This small molecule binds to this protein.
Small molecule (SMILES): CC(=O)N[C@H]1[C@H](O[C@H]2[C@H](O)[C@@H](NC(C)=O)CO[C@@H]2CO)O[C@H](CO)[C@@H](O)[C@@H]1O

Binding-site contacts:
Ligand atom N2 contacts residue ASN12 of chain 7.F at 3.8 Å.
Ligand atom O5 contacts residue ASN12 of chain 7.F at 2.7 Å (h-bond).
Ligand atom O7 contacts residue ASN12 of chain 7.F at 3.7 Å.
Ligand atom C1 contacts residue ASN12 of chain 7.F at 2.1 Å.
Ligand atom C5 contacts residue ASN12 of chain 7.F at 4.1 Å.
Ligand atom C2 contacts residue ASN12 of chain 7.F at 3.2 Å.
Ligand atom C7 contacts residue ASN12 of chain 7.F at 3.9 Å.

Sequence of chain 7.F:
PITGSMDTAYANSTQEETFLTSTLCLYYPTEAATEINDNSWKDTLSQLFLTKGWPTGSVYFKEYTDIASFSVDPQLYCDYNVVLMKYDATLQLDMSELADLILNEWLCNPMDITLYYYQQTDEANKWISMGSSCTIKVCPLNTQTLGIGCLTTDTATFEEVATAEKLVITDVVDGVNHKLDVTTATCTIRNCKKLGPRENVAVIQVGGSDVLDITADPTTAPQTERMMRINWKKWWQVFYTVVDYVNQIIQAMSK